Sequence of chain 1.E:
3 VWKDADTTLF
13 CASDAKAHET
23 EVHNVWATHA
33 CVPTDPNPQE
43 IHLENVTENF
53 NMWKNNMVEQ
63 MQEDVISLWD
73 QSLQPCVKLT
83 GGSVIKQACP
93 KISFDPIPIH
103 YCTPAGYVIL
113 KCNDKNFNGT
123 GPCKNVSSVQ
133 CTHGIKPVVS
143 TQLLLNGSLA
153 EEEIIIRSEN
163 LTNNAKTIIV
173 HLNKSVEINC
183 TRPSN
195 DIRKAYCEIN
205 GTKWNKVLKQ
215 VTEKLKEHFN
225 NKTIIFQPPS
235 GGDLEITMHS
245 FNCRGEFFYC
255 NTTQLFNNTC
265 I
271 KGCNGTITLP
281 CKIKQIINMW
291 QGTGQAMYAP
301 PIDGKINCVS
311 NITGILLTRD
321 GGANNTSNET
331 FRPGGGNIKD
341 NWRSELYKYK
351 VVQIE

The protein below binds the small molecule below.
Small molecule (SMILES): CC(=O)N[C@@H]1[C@@H](O)[C@H](O)[C@@H](CO)O[C@H]1O

Binding-site contacts:
Ligand atom O4 contacts residue GLN214 of chain 1.E at 3.8 Å.
Ligand atom O5 contacts residue GLU154 of chain 1.E at 4.0 Å.
Ligand atom C2 contacts residue GLN214 of chain 1.E at 3.9 Å.
Ligand atom C5 contacts residue ASN175 of chain 1.E at 3.6 Å.
Ligand atom O5 contacts residue GLN214 of chain 1.E at 3.8 Å.
Ligand atom C1 contacts residue ILE156 of chain 1.E at 4.2 Å (hydrophobic).
Ligand atom C1 contacts residue GLU154 of chain 1.E at 3.7 Å.
Ligand atom N2 contacts residue GLN214 of chain 1.E at 4.5 Å.
Ligand atom C1 contacts residue ASN175 of chain 1.E at 1.4 Å.
Ligand atom C3 contacts residue ASN175 of chain 1.E at 3.8 Å.
Ligand atom N2 contacts residue GLU154 of chain 1.E at 4.1 Å.
Ligand atom C6 contacts residue GLU155 of chain 1.E at 4.3 Å.
Ligand atom C4 contacts residue ASN175 of chain 1.E at 4.2 Å.
Ligand atom O3 contacts residue GLN214 of chain 1.E at 4.5 Å.
Ligand atom C8 contacts residue GLN214 of chain 1.E at 3.1 Å.
Ligand atom O5 contacts residue GLU155 of chain 1.E at 3.5 Å.
Ligand atom O5 contacts residue ILE156 of chain 1.E at 3.4 Å (h-bond).
Ligand atom C5 contacts residue GLN214 of chain 1.E at 3.3 Å.
Ligand atom C2 contacts residue GLU154 of chain 1.E at 3.9 Å.
Ligand atom O6 contacts residue GLU155 of chain 1.E at 3.8 Å.
Ligand atom C7 contacts residue ASN175 of chain 1.E at 3.5 Å.
Ligand atom O6 contacts residue LYS218 of chain 1.E at 4.4 Å.
Ligand atom C1 contacts residue GLU155 of chain 1.E at 4.2 Å.
Ligand atom C2 contacts residue ASN175 of chain 1.E at 2.4 Å.
Ligand atom O5 contacts residue ASN175 of chain 1.E at 2.4 Å (h-bond).
Ligand atom C1 contacts residue GLN214 of chain 1.E at 3.4 Å.
Ligand atom C8 contacts residue ASN175 of chain 1.E at 3.6 Å.
Ligand atom C4 contacts residue GLN214 of chain 1.E at 3.6 Å.
Ligand atom N2 contacts residue ASN175 of chain 1.E at 2.8 Å (h-bond).
Ligand atom C7 contacts residue GLN214 of chain 1.E at 4.3 Å.
Ligand atom O6 contacts residue ILE156 of chain 1.E at 3.2 Å (h-bond).
Ligand atom O7 contacts residue ASN175 of chain 1.E at 4.3 Å.
Ligand atom C6 contacts residue GLN214 of chain 1.E at 4.5 Å.
Ligand atom C6 contacts residue ILE156 of chain 1.E at 4.4 Å (hydrophobic).
Ligand atom C3 contacts residue GLN214 of chain 1.E at 3.3 Å.
Ligand atom C5 contacts residue ILE156 of chain 1.E at 4.4 Å (hydrophobic).